The small molecule below binds the protein below.
Small molecule (SMILES): Nc1nc2c(ncn2[C@@H]2O[C@H](CO[P](=O)(O)O[P](=O)(O)NP(=O)(O)O)[C@@H](O)[C@H]2O)c(=O)[nH]1

Binding-site contacts:
Ligand atom O1B contacts residue THR19 of chain 1.A at 2.8 Å (h-bond).
Ligand atom O2A contacts residue THR19 of chain 1.A at 3.4 Å (h-bond).
Ligand atom O2G contacts residue LYS18 of chain 1.A at 2.7 Å (salt-bridge).
Ligand atom PA contacts residue GLY17 of chain 1.A at 3.7 Å.
Ligand atom PG contacts residue ASN15 of chain 1.A at 3.5 Å.
Ligand atom N3B contacts residue MG1 of chain 1.E at 3.6 Å.
Ligand atom O1B contacts residue MG1 of chain 1.F at 2.2 Å.
Ligand atom C8 contacts residue SER20 of chain 1.A at 3.4 Å.
Ligand atom O6 contacts residue SER147 of chain 1.A at 3.5 Å.
Ligand atom O2G contacts residue ASN15 of chain 1.A at 2.9 Å (h-bond).
Ligand atom N1 contacts residue VAL149 of chain 1.A at 3.6 Å.
Ligand atom O2A contacts residue GLY17 of chain 1.A at 3.4 Å.
Ligand atom N1 contacts residue ALA119 of chain 1.A at 3.5 Å.
Ligand atom O2B contacts residue ASN15 of chain 1.A at 3.5 Å (h-bond).
Ligand atom O3G contacts residue MG1 of chain 1.F at 2.0 Å.
Ligand atom PG contacts residue MG1 of chain 1.E at 3.4 Å.
Ligand atom O3A contacts residue LYS18 of chain 1.A at 3.6 Å.
Ligand atom O1G contacts residue ASN15 of chain 1.A at 3.3 Å (h-bond).
Ligand atom N1 contacts residue ASP121 of chain 1.A at 2.9 Å (salt-bridge).
Ligand atom O2A contacts residue SER20 of chain 1.A at 2.8 Å (h-bond).
Ligand atom O2B contacts residue VAL16 of chain 1.A at 3.1 Å (h-bond).
Ligand atom O3A contacts residue GLY17 of chain 1.A at 3.1 Å (h-bond).
Ligand atom N2 contacts residue ASP121 of chain 1.A at 2.9 Å (salt-bridge).
Ligand atom O2B contacts residue GLY17 of chain 1.A at 3.0 Å (h-bond).
Ligand atom N3B contacts residue ASN15 of chain 1.A at 3.2 Å (h-bond).
Ligand atom C2 contacts residue VAL149 of chain 1.A at 3.6 Å (hydrophobic).
Ligand atom N7 contacts residue SER20 of chain 1.A at 3.6 Å.
Ligand atom PG contacts residue MG1 of chain 1.F at 3.2 Å.
Ligand atom PB contacts residue MG1 of chain 1.F at 3.3 Å.
Ligand atom PB contacts residue LYS18 of chain 1.A at 3.5 Å.
Ligand atom O1B contacts residue LYS18 of chain 1.A at 3.5 Å (salt-bridge).
Ligand atom N3B contacts residue MG1 of chain 1.F at 3.4 Å.
Ligand atom O2B contacts residue LYS18 of chain 1.A at 2.9 Å (salt-bridge).
Ligand atom O6 contacts residue SER148 of chain 1.A at 2.9 Å (h-bond).
Ligand atom O6 contacts residue ASP121 of chain 1.A at 3.6 Å (salt-bridge).
Ligand atom C6 contacts residue ASP121 of chain 1.A at 3.7 Å.
Ligand atom C6 contacts residue ALA119 of chain 1.A at 3.4 Å (hydrophobic).
Ligand atom O2G contacts residue PRO14 of chain 1.A at 3.2 Å.
Ligand atom O1G contacts residue MG1 of chain 1.E at 2.1 Å.
Ligand atom O6 contacts residue ALA119 of chain 1.A at 3.2 Å (h-bond).

Sequence of chain 1.A:
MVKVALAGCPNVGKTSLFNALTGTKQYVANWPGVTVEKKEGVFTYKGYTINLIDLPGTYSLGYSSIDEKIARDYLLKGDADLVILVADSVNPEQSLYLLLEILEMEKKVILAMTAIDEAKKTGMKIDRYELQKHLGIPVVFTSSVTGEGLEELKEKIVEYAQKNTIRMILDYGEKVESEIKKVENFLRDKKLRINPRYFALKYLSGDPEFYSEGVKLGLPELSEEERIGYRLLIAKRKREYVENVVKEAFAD